Sequence of chain 1.TA:
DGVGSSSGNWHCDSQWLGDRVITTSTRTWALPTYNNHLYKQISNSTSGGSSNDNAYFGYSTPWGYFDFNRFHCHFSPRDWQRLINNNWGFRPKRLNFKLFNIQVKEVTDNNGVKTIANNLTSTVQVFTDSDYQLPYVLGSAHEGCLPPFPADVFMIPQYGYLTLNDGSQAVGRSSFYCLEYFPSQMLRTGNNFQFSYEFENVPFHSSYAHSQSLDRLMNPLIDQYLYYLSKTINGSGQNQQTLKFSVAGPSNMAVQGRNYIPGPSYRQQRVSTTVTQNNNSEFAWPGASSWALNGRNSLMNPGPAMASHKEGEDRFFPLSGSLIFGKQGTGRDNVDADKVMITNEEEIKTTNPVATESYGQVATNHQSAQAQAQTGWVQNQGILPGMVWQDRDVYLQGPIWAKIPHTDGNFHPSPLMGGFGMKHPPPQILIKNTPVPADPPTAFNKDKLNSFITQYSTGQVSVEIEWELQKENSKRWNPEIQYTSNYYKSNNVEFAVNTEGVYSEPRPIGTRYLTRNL

Binding-site contacts:
Ligand atom O1 contacts residue ASN252 of chain 1.TA at 3.2 Å (h-bond).
Ligand atom C6 contacts residue TRP285 of chain 1.UA at 3.2 Å (hydrophobic).
Ligand atom O1 contacts residue VAL255 of chain 1.TA at 3.3 Å.
Ligand atom O2 contacts residue VAL255 of chain 1.TA at 4.4 Å.
Ligand atom O2 contacts residue ASN252 of chain 1.TA at 3.3 Å (h-bond).
Ligand atom C2 contacts residue ASN252 of chain 1.TA at 4.2 Å.
Ligand atom C5 contacts residue TRP285 of chain 1.UA at 3.4 Å (hydrophobic).
Ligand atom O5 contacts residue TRP285 of chain 1.UA at 3.2 Å.
Ligand atom C3 contacts residue TRP285 of chain 1.UA at 3.5 Å (hydrophobic).
Ligand atom O1 contacts residue ALA254 of chain 1.TA at 3.8 Å.
Ligand atom C1 contacts residue ASN252 of chain 1.TA at 4.0 Å.
Ligand atom O4 contacts residue TRP285 of chain 1.UA at 1.4 Å.
Ligand atom O3 contacts residue TRP285 of chain 1.UA at 3.2 Å.
Ligand atom O2 contacts residue TRP285 of chain 1.UA at 4.3 Å.
Ligand atom O6 contacts residue TRP285 of chain 1.UA at 3.6 Å (h-bond).
Ligand atom O1 contacts residue TRP285 of chain 1.UA at 3.6 Å.
Ligand atom C6 contacts residue ASP53 of chain 1.UA at 3.6 Å.
Ligand atom C2 contacts residue TRP285 of chain 1.UA at 3.4 Å (hydrophobic).
Ligand atom C1 contacts residue TRP285 of chain 1.UA at 3.9 Å (hydrophobic).
Ligand atom C4 contacts residue TRP285 of chain 1.UA at 2.8 Å (hydrophobic).
Ligand atom O5 contacts residue ASP53 of chain 1.UA at 4.1 Å.

Sequence of chain 1.UA:
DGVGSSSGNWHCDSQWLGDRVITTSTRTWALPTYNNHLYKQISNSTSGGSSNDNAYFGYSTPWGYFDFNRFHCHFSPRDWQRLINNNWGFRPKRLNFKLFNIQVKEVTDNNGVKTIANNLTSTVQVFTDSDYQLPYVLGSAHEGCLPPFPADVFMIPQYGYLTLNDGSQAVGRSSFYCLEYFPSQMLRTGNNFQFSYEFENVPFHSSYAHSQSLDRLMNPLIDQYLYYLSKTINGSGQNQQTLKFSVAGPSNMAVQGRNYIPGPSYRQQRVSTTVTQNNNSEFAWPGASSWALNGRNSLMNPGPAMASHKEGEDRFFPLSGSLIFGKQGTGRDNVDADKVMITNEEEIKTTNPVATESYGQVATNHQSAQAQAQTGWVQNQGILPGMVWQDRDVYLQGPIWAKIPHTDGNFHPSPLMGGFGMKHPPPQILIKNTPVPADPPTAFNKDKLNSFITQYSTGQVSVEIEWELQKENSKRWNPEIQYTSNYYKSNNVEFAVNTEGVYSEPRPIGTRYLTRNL

The protein below binds the small molecule below.
Small molecule (SMILES): OC[C@H]1O[C@@H](O)[C@H](O)[C@@H](O)[C@H]1O